Sequence of chain 1.A:
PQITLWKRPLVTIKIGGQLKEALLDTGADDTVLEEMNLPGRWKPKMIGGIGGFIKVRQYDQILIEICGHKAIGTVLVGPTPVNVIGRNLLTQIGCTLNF

Sequence of chain 1.B:
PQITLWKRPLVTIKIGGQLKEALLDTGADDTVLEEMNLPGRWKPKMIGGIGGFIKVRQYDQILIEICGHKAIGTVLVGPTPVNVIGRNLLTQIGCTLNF

The small molecule below binds the protein below.
Small molecule (SMILES): CCOP(=O)(COc1ccc(C[C@H](NC(=O)O[C@H]2CO[C@H]3OCC[C@H]32)[C@H](O)CN(CC(CC)CC)S(=O)(=O)c2ccc(CO)cc2)cc1)OCC

Binding-site contacts:
Ligand atom C13 contacts residue ASP25 of chain 1.A at 3.3 Å.
Ligand atom C13 contacts residue ASP25 of chain 1.B at 3.4 Å.
Ligand atom C25 contacts residue GLY48 of chain 1.B at 3.1 Å.
Ligand atom O09 contacts residue ILE50 of chain 1.B at 3.3 Å.
Ligand atom O51 contacts residue ASP29 of chain 1.A at 3.5 Å.
Ligand atom O27 contacts residue ASP29 of chain 1.B at 2.9 Å (salt-bridge).
Ligand atom O14 contacts residue ASP25 of chain 1.A at 2.4 Å (salt-bridge).
Ligand atom C06 contacts residue VAL32 of chain 1.A at 3.4 Å (hydrophobic).
Ligand atom O45 contacts residue PRO81 of chain 1.A at 3.5 Å.
Ligand atom C06 contacts residue ASP30 of chain 1.A at 3.4 Å.
Ligand atom C11 contacts residue GLY27 of chain 1.A at 3.5 Å.
Ligand atom C46 contacts residue PHE53 of chain 1.B at 3.4 Å (hydrophobic).
Ligand atom O51 contacts residue ASP30 of chain 1.A at 2.9 Å (salt-bridge).
Ligand atom C30 contacts residue GLY27 of chain 1.B at 3.2 Å.
Ligand atom C42 contacts residue GLY49 of chain 1.B at 3.5 Å.
Ligand atom C06 contacts residue ALA28 of chain 1.A at 3.6 Å (hydrophobic).
Ligand atom O09 contacts residue GLY49 of chain 1.A at 3.3 Å.
Ligand atom C23 contacts residue GLY48 of chain 1.B at 3.2 Å.
Ligand atom C46 contacts residue GLY49 of chain 1.B at 3.5 Å.
Ligand atom C12 contacts residue ASP25 of chain 1.A at 3.1 Å.
Ligand atom C34 contacts residue VAL82 of chain 1.A at 3.5 Å (hydrophobic).
Ligand atom C05 contacts residue ALA28 of chain 1.A at 3.5 Å (hydrophobic).
Ligand atom O22 contacts residue ASP30 of chain 1.B at 3.1 Å (salt-bridge).
Ligand atom O22 contacts residue ASP29 of chain 1.B at 3.2 Å (salt-bridge).
Ligand atom C48 contacts residue PHE53 of chain 1.B at 3.3 Å (hydrophobic).
Ligand atom C38 contacts residue VAL82 of chain 1.B at 3.5 Å (hydrophobic).
Ligand atom O14 contacts residue ASP25 of chain 1.B at 2.5 Å (salt-bridge).
Ligand atom O19 contacts residue ALA28 of chain 1.B at 3.5 Å.
Ligand atom C33 contacts residue GLY49 of chain 1.B at 3.6 Å.
Ligand atom C31 contacts residue ARG8 of chain 1.A at 3.5 Å.
Ligand atom C36 contacts residue VAL82 of chain 1.B at 3.6 Å (hydrophobic).
Ligand atom C24 contacts residue ASP29 of chain 1.B at 3.6 Å.
Ligand atom C32 contacts residue VAL82 of chain 1.A at 3.4 Å (hydrophobic).
Ligand atom C33 contacts residue VAL82 of chain 1.A at 3.4 Å (hydrophobic).
Ligand atom C33 contacts residue ILE50 of chain 1.B at 3.6 Å (hydrophobic).
Ligand atom C42 contacts residue GLY48 of chain 1.B at 3.5 Å.
Ligand atom C03 contacts residue GLY48 of chain 1.A at 3.1 Å.
Ligand atom O14 contacts residue GLY27 of chain 1.B at 3.3 Å.
Ligand atom N16 contacts residue GLY27 of chain 1.B at 3.2 Å (h-bond).
Ligand atom C28 contacts residue ASP25 of chain 1.A at 3.2 Å.